Sequence of chain 60.D:
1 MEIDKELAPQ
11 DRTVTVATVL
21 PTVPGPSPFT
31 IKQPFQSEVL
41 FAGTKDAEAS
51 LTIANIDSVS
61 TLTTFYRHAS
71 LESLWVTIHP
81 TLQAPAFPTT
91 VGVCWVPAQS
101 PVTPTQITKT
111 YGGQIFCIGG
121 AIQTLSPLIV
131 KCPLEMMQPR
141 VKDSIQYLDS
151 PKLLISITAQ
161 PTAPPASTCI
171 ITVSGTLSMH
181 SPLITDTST

Binding-site contacts:
Ligand atom P contacts residue SER73 of chain 59.C at 4.1 Å.
Ligand atom O2' contacts residue VAL14 of chain 60.D at 4.3 Å.
Ligand atom O4' contacts residue ARG12 of chain 60.D at 4.0 Å.
Ligand atom O3' contacts residue TRP75 of chain 59.C at 3.6 Å.
Ligand atom OP1 contacts residue THR176 of chain 59.C at 3.4 Å (h-bond).
Ligand atom P contacts residue TYR111 of chain 60.D at 4.5 Å.
Ligand atom O2' contacts residue ARG12 of chain 60.D at 3.6 Å.
Ligand atom C5' contacts residue LYS131 of chain 59.C at 4.2 Å.
Ligand atom O2' contacts residue TYR111 of chain 60.D at 4.3 Å.
Ligand atom C4' contacts residue ARG12 of chain 60.D at 3.6 Å.
Ligand atom O2 contacts residue ARG12 of chain 60.D at 3.6 Å.
Ligand atom O5' contacts residue TYR111 of chain 60.D at 4.4 Å.
Ligand atom OP1 contacts residue TYR111 of chain 60.D at 3.6 Å (h-bond).
Ligand atom C5' contacts residue ARG12 of chain 60.D at 4.3 Å.
Ligand atom P contacts residue TRP75 of chain 59.C at 4.3 Å.
Ligand atom OP1 contacts residue VAL14 of chain 60.D at 3.4 Å.
Ligand atom C1' contacts residue ARG12 of chain 60.D at 3.9 Å.
Ligand atom C2 contacts residue ARG12 of chain 60.D at 4.5 Å.
Ligand atom OP1 contacts residue SER73 of chain 59.C at 3.2 Å (h-bond).
Ligand atom O5' contacts residue ARG12 of chain 60.D at 4.1 Å.
Ligand atom O3' contacts residue THR13 of chain 60.D at 4.4 Å.
Ligand atom O2' contacts residue ASP11 of chain 60.D at 3.5 Å.
Ligand atom C4' contacts residue TRP75 of chain 59.C at 4.5 Å (hydrophobic).
Ligand atom OP1 contacts residue TRP75 of chain 59.C at 3.9 Å.
Ligand atom OP2 contacts residue SER73 of chain 59.C at 4.0 Å.
Ligand atom O5' contacts residue LYS131 of chain 59.C at 3.3 Å.
Ligand atom O2' contacts residue THR13 of chain 60.D at 3.7 Å.

A small-molecule ligand and the protein it binds are described below.
Small molecule (SMILES): Nc1ccn([C@@H]2O[C@H](CO[P](=O)(O)O[C@H]3[C@@H](O)[C@H](n4ccc(N)nc4=O)O[C@@H]3CO[P](=O)(O)O[C@H]3[C@@H](O)[C@H](n4ccc(N)nc4=O)O[C@@H]3CO)[C@@H](O)[C@H]2O)c(=O)n1

Sequence of chain 59.C:
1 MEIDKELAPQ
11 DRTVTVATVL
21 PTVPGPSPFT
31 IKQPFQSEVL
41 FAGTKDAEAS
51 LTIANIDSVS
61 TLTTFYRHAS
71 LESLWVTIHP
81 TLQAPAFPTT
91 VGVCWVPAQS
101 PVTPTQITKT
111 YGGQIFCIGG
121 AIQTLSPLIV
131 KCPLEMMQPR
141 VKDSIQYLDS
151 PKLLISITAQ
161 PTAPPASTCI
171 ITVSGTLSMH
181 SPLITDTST